Binding-site contacts:
Ligand atom CAR contacts residue LYS38 of chain 1.B at 3.8 Å.
Ligand atom NAB contacts residue VAL23 of chain 1.B at 3.9 Å.
Ligand atom CAN contacts residue SER13 of chain 1.B at 3.9 Å.
Ligand atom CAV contacts residue VAL23 of chain 1.B at 4.0 Å (hydrophobic).
Ligand atom CAO contacts residue LEU35 of chain 1.B at 3.9 Å (hydrophobic).
Ligand atom CAZ contacts residue VAL23 of chain 1.B at 4.0 Å (hydrophobic).
Ligand atom CAF contacts residue VAL23 of chain 1.B at 3.5 Å (hydrophobic).
Ligand atom F1 contacts residue LYS38 of chain 1.B at 3.6 Å.
Ligand atom CAE contacts residue PHE34 of chain 1.B at 3.7 Å (hydrophobic).
Ligand atom CAZ contacts residue THR26 of chain 1.B at 3.9 Å.
Ligand atom F1 contacts residue LEU40 of chain 1.B at 3.6 Å.
Ligand atom CAD contacts residue PHE17 of chain 1.B at 3.9 Å (hydrophobic).
Ligand atom CBA contacts residue THR26 of chain 1.B at 3.5 Å.
Ligand atom SAX contacts residue PHE34 of chain 1.B at 4.0 Å.
Ligand atom CAQ contacts residue SER13 of chain 1.B at 3.9 Å.
Ligand atom CAA contacts residue VAL23 of chain 1.B at 4.0 Å (hydrophobic).
Ligand atom CBB contacts residue PHE17 of chain 1.B at 3.7 Å (hydrophobic).
Ligand atom CAW contacts residue PHE17 of chain 1.B at 3.9 Å (hydrophobic).
Ligand atom CAN contacts residue PHE17 of chain 1.B at 3.6 Å (hydrophobic).
Ligand atom OAK contacts residue PHE34 of chain 1.B at 3.2 Å.
Ligand atom CAR contacts residue SER13 of chain 1.B at 3.9 Å.
Ligand atom CAF contacts residue ARG22 of chain 1.B at 4.0 Å.
Ligand atom CAG contacts residue PHE17 of chain 1.B at 3.9 Å (hydrophobic).
Ligand atom F1 contacts residue LEU35 of chain 1.B at 3.8 Å.
Ligand atom CAG contacts residue ASP20 of chain 1.B at 3.9 Å.
Ligand atom CAT contacts residue ARG22 of chain 1.B at 3.9 Å.
Ligand atom CAF contacts residue ASP20 of chain 1.B at 3.9 Å.
Ligand atom CAY contacts residue PHE34 of chain 1.B at 3.7 Å (hydrophobic).
Ligand atom CAY contacts residue PHE17 of chain 1.B at 3.7 Å (hydrophobic).
Ligand atom NAI contacts residue PHE17 of chain 1.B at 3.7 Å.
Ligand atom CAE contacts residue PHE17 of chain 1.B at 3.7 Å (hydrophobic).
Ligand atom CAQ contacts residue LYS38 of chain 1.B at 3.7 Å.
Ligand atom CAH contacts residue PHE17 of chain 1.B at 3.6 Å (hydrophobic).
Ligand atom CAJ contacts residue PHE34 of chain 1.B at 3.9 Å (hydrophobic).
Ligand atom CAN contacts residue PHE34 of chain 1.B at 3.9 Å (hydrophobic).
Ligand atom CAP contacts residue LYS38 of chain 1.B at 4.0 Å.
Ligand atom F1 contacts residue ARG10 of chain 1.B at 4.0 Å.
Ligand atom CAO contacts residue PHE17 of chain 1.B at 3.8 Å (hydrophobic).
Ligand atom CAC contacts residue VAL23 of chain 1.B at 3.8 Å (hydrophobic).
Ligand atom CAO contacts residue SER13 of chain 1.B at 3.7 Å.

This small molecule binds to this protein.
Small molecule (SMILES): CCN1C(=O)c2ccccc2Sc2cc(NC(=O)Cc3ccc(F)cc3)ccc21

Sequence of chain 1.B:
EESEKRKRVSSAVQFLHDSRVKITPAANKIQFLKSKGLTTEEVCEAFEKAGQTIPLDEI